A protein and the small-molecule ligand that binds it are described below.
Small molecule (SMILES): C=C(C)[C@@H]1CC=C(C)C(=O)C1

Binding-site contacts:
Ligand atom CAJ contacts residue HIS192 of chain 1.A at 3.6 Å.
Ligand atom CAC contacts residue PHE297 of chain 1.A at 4.1 Å (hydrophobic).
Ligand atom CAK contacts residue FMN1 of chain 1.B at 3.8 Å.
Ligand atom CAJ contacts residue ASN195 of chain 1.A at 3.9 Å.
Ligand atom CAE contacts residue TYR376 of chain 1.A at 3.4 Å (hydrophobic).
Ligand atom CAC contacts residue TYR197 of chain 1.A at 4.0 Å (hydrophobic).
Ligand atom CAB contacts residue FMN1 of chain 1.B at 3.6 Å.
Ligand atom CAI contacts residue TYR197 of chain 1.A at 3.3 Å (hydrophobic).
Ligand atom CAK contacts residue THR38 of chain 1.A at 3.5 Å.
Ligand atom CAE contacts residue PHE297 of chain 1.A at 4.2 Å (hydrophobic).
Ligand atom CAG contacts residue FMN1 of chain 1.B at 3.3 Å.
Ligand atom CAB contacts residue GLY73 of chain 1.A at 3.8 Å.
Ligand atom CAA contacts residue TYR83 of chain 1.A at 3.6 Å (hydrophobic).
Ligand atom CAG contacts residue THR38 of chain 1.A at 4.1 Å.
Ligand atom CAC contacts residue PRO296 of chain 1.A at 3.8 Å (hydrophobic).
Ligand atom CAB contacts residue THR38 of chain 1.A at 3.3 Å.
Ligand atom CAK contacts residue TYR197 of chain 1.A at 3.2 Å (hydrophobic).
Ligand atom CAC contacts residue FMN1 of chain 1.B at 3.6 Å.
Ligand atom CAE contacts residue FMN1 of chain 1.B at 3.6 Å.
Ligand atom CAJ contacts residue TYR197 of chain 1.A at 3.1 Å (hydrophobic).
Ligand atom CAG contacts residue TYR197 of chain 1.A at 3.3 Å (hydrophobic).
Ligand atom OAD contacts residue TYR197 of chain 1.A at 3.0 Å.
Ligand atom CAC contacts residue ASN195 of chain 1.A at 3.8 Å.
Ligand atom CAI contacts residue PHE251 of chain 1.A at 4.3 Å (hydrophobic).
Ligand atom CAF contacts residue TYR376 of chain 1.A at 3.4 Å (hydrophobic).
Ligand atom CAE contacts residue TYR197 of chain 1.A at 3.3 Å (hydrophobic).
Ligand atom OAD contacts residue FMN1 of chain 1.B at 3.0 Å.
Ligand atom OAD contacts residue ASN195 of chain 1.A at 2.9 Å (h-bond).
Ligand atom CAC contacts residue PHE251 of chain 1.A at 3.8 Å (hydrophobic).
Ligand atom CAI contacts residue FMN1 of chain 1.B at 3.5 Å.
Ligand atom CAB contacts residue VAL117 of chain 1.A at 3.7 Å (hydrophobic).
Ligand atom OAD contacts residue HIS192 of chain 1.A at 2.8 Å (h-bond).
Ligand atom CAF contacts residue THR38 of chain 1.A at 3.1 Å.
Ligand atom CAG contacts residue HIS192 of chain 1.A at 3.7 Å.
Ligand atom CAJ contacts residue FMN1 of chain 1.B at 3.3 Å.
Ligand atom CAH contacts residue FMN1 of chain 1.B at 3.9 Å.
Ligand atom CAH contacts residue THR38 of chain 1.A at 3.0 Å.
Ligand atom CAA contacts residue THR38 of chain 1.A at 3.2 Å.
Ligand atom CAF contacts residue FMN1 of chain 1.B at 3.7 Å.
Ligand atom CAF contacts residue TYR197 of chain 1.A at 3.6 Å (hydrophobic).

Sequence of chain 1.A:
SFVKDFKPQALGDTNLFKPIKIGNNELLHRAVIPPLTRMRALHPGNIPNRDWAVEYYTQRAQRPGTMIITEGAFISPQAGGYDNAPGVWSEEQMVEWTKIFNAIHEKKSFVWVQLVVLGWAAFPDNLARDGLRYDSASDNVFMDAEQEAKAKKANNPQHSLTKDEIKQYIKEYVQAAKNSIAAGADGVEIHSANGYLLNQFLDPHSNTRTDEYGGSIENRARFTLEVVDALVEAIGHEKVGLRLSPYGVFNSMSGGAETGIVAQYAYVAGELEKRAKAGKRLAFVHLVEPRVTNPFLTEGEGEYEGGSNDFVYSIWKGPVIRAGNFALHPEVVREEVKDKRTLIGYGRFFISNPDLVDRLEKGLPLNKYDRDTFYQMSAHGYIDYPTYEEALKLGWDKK